Binding-site contacts:
Ligand atom O8 contacts residue ARG292 of chain 1.F at 3.4 Å (salt-bridge).
Ligand atom O1A contacts residue ARG374 of chain 1.F at 2.7 Å (salt-bridge).
Ligand atom O10 contacts residue ASP149 of chain 1.F at 3.5 Å.
Ligand atom O8 contacts residue GLU275 of chain 1.F at 2.8 Å (salt-bridge).
Ligand atom CZ contacts residue GLU117 of chain 1.F at 3.6 Å.
Ligand atom C4 contacts residue TYR409 of chain 1.F at 3.8 Å (hydrophobic).
Ligand atom NE contacts residue ASP149 of chain 1.F at 3.4 Å (salt-bridge).
Ligand atom C6 contacts residue GLU276 of chain 1.F at 3.7 Å.
Ligand atom NH2 contacts residue TRP177 of chain 1.F at 2.8 Å (h-bond).
Ligand atom C11 contacts residue TRP177 of chain 1.F at 3.7 Å (hydrophobic).
Ligand atom O1B contacts residue TYR409 of chain 1.F at 3.5 Å (h-bond).
Ligand atom C3 contacts residue GLU117 of chain 1.F at 3.6 Å.
Ligand atom NE contacts residue GLU117 of chain 1.F at 3.6 Å (salt-bridge).
Ligand atom O6 contacts residue TYR409 of chain 1.F at 3.0 Å (h-bond).
Ligand atom C1 contacts residue ARG374 of chain 1.F at 3.7 Å.
Ligand atom NH2 contacts residue GLU117 of chain 1.F at 3.8 Å.
Ligand atom C9 contacts residue ASN294 of chain 1.F at 3.8 Å.
Ligand atom O9 contacts residue ALA245 of chain 1.F at 3.8 Å.
Ligand atom O1B contacts residue ARG116 of chain 1.F at 2.8 Å (salt-bridge).
Ligand atom NH1 contacts residue GLU117 of chain 1.F at 3.7 Å.
Ligand atom C3 contacts residue TYR409 of chain 1.F at 3.1 Å (hydrophobic).
Ligand atom O9 contacts residue ARG223 of chain 1.F at 3.3 Å (salt-bridge).
Ligand atom C2 contacts residue TYR409 of chain 1.F at 3.2 Å (hydrophobic).
Ligand atom O1A contacts residue ARG292 of chain 1.F at 3.4 Å (salt-bridge).
Ligand atom O1B contacts residue ARG374 of chain 1.F at 3.1 Å (salt-bridge).
Ligand atom NH2 contacts residue ARG154 of chain 1.F at 3.2 Å (salt-bridge).
Ligand atom NH2 contacts residue ASP149 of chain 1.F at 3.0 Å (salt-bridge).
Ligand atom O9 contacts residue GLU275 of chain 1.F at 2.8 Å (salt-bridge).
Ligand atom NH1 contacts residue GLU226 of chain 1.F at 3.2 Å (salt-bridge).
Ligand atom C6 contacts residue TYR409 of chain 1.F at 3.7 Å (hydrophobic).
Ligand atom C9 contacts residue ALA245 of chain 1.F at 3.7 Å (hydrophobic).
Ligand atom CZ contacts residue TRP177 of chain 1.F at 3.4 Å (hydrophobic).
Ligand atom C9 contacts residue GLU275 of chain 1.F at 3.4 Å.
Ligand atom C8 contacts residue GLU275 of chain 1.F at 3.6 Å.
Ligand atom NH1 contacts residue TRP177 of chain 1.F at 3.2 Å (h-bond).
Ligand atom C11 contacts residue ARG223 of chain 1.F at 3.9 Å.
Ligand atom O1A contacts residue TYR409 of chain 1.F at 3.4 Å (h-bond).
Ligand atom C1 contacts residue TYR409 of chain 1.F at 3.1 Å (hydrophobic).
Ligand atom O10 contacts residue ARG150 of chain 1.F at 3.0 Å (salt-bridge).
Ligand atom O6 contacts residue ARG292 of chain 1.F at 3.7 Å.

The protein below binds the small molecule below.
Small molecule (SMILES): [H]/N=C(\N)N[C@H]1C=C(C(=O)O)O[C@@H]([C@H](O)[C@H](O)CO)[C@@H]1NC(C)=O

Sequence of chain 1.F:
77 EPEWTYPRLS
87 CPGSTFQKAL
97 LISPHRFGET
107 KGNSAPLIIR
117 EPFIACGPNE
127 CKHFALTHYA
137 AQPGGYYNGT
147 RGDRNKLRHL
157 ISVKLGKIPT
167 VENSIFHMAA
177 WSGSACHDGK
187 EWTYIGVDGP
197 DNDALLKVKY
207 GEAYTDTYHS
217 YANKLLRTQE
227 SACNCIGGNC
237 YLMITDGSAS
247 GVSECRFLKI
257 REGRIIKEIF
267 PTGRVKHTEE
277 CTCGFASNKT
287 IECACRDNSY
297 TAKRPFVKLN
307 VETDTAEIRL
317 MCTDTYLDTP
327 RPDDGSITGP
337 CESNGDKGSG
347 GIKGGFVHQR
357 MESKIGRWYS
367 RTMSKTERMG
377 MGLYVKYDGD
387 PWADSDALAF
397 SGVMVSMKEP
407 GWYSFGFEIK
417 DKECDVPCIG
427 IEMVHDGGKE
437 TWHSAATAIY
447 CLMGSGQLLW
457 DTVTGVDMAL